The small molecule below binds the protein below.
Small molecule (SMILES): CC(=O)N[C@@H]1[C@@H](O)[C@H](O)[C@@H](CO)O[C@H]1O

Sequence of chain 1.E:
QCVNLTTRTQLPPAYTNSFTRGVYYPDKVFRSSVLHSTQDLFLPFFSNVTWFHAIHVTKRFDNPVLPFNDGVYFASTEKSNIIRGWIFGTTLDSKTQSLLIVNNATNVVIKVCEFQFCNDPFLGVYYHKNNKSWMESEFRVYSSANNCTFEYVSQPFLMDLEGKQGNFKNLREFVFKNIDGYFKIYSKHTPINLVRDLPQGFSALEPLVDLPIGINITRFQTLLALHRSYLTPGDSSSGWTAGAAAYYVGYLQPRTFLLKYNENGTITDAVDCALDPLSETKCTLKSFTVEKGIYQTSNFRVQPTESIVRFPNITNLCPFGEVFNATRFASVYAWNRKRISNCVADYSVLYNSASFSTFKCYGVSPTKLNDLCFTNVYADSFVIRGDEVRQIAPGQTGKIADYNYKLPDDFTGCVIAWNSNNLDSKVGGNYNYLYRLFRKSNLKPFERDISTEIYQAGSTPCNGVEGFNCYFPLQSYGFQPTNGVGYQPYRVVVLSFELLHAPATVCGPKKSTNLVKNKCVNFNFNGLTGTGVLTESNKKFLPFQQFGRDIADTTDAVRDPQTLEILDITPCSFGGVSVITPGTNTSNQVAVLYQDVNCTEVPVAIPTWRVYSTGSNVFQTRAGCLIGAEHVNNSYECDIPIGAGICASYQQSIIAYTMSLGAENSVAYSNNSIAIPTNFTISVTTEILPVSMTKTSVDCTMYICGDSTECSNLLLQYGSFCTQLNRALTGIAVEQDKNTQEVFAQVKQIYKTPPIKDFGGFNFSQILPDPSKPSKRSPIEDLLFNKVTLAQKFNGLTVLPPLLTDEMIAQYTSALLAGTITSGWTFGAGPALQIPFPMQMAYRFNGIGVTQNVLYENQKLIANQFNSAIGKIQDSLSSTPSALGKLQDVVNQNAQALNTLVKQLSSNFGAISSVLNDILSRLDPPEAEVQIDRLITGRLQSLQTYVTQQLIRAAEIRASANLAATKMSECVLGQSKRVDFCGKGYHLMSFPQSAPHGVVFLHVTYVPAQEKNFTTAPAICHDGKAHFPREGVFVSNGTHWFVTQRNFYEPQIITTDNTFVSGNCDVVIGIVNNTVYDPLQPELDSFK

Binding-site contacts:
Ligand atom C1 contacts residue ASN603 of chain 1.E at 1.4 Å.
Ligand atom O5 contacts residue ASN603 of chain 1.E at 2.4 Å (h-bond).
Ligand atom C3 contacts residue ASN603 of chain 1.E at 3.7 Å.
Ligand atom C8 contacts residue ASN603 of chain 1.E at 3.6 Å.
Ligand atom C4 contacts residue ASN603 of chain 1.E at 4.2 Å.
Ligand atom C7 contacts residue ASN603 of chain 1.E at 3.6 Å.
Ligand atom O3 contacts residue ASN603 of chain 1.E at 4.2 Å.
Ligand atom C5 contacts residue ASN603 of chain 1.E at 3.6 Å.
Ligand atom N2 contacts residue ASN603 of chain 1.E at 3.1 Å (h-bond).
Ligand atom O7 contacts residue ASN603 of chain 1.E at 4.3 Å.
Ligand atom C2 contacts residue ASN603 of chain 1.E at 2.4 Å.